Binding-site contacts:
Ligand atom C5 contacts residue VAL437 of chain 1.F at 3.6 Å (hydrophobic).
Ligand atom C8 contacts residue CYS436 of chain 1.F at 4.2 Å (hydrophobic).
Ligand atom O6 contacts residue SER202 of chain 1.F at 4.0 Å.
Ligand atom N2 contacts residue SER438 of chain 1.F at 3.7 Å.
Ligand atom C8 contacts residue ASN369 of chain 1.F at 3.8 Å.
Ligand atom O7 contacts residue VAL247 of chain 1.F at 3.6 Å.
Ligand atom C6 contacts residue NAG1 of chain 1.WA at 4.1 Å.
Ligand atom C8 contacts residue VAL437 of chain 1.F at 3.4 Å (hydrophobic).
Ligand atom O5 contacts residue VAL437 of chain 1.F at 4.2 Å.
Ligand atom O5 contacts residue NAG1 of chain 1.WA at 3.3 Å.
Ligand atom C8 contacts residue VAL247 of chain 1.F at 3.7 Å (hydrophobic).
Ligand atom C7 contacts residue ASN369 of chain 1.F at 4.4 Å.
Ligand atom C6 contacts residue GLU204 of chain 1.F at 4.2 Å.
Ligand atom O5 contacts residue ASN255 of chain 1.F at 2.4 Å (h-bond).
Ligand atom C2 contacts residue SER438 of chain 1.F at 4.4 Å.
Ligand atom C5 contacts residue ASN255 of chain 1.F at 3.8 Å.
Ligand atom C4 contacts residue ASN255 of chain 1.F at 4.3 Å.
Ligand atom C7 contacts residue SER438 of chain 1.F at 4.4 Å.
Ligand atom C5 contacts residue GLU204 of chain 1.F at 4.4 Å.
Ligand atom O3 contacts residue CYS436 of chain 1.F at 4.2 Å.
Ligand atom C5 contacts residue NAG1 of chain 1.WA at 4.0 Å.
Ligand atom C1 contacts residue NAG1 of chain 1.WA at 3.8 Å.
Ligand atom C3 contacts residue VAL437 of chain 1.F at 3.9 Å (hydrophobic).
Ligand atom C8 contacts residue SER438 of chain 1.F at 4.5 Å.
Ligand atom C3 contacts residue ASN255 of chain 1.F at 3.9 Å.
Ligand atom N2 contacts residue ASN255 of chain 1.F at 3.0 Å (h-bond).
Ligand atom C7 contacts residue ASN255 of chain 1.F at 3.3 Å.
Ligand atom C1 contacts residue SER438 of chain 1.F at 4.0 Å.
Ligand atom C1 contacts residue ASN255 of chain 1.F at 1.5 Å.
Ligand atom C2 contacts residue ASN255 of chain 1.F at 2.5 Å.
Ligand atom C1 contacts residue VAL437 of chain 1.F at 4.0 Å (hydrophobic).
Ligand atom C8 contacts residue LEU254 of chain 1.F at 3.7 Å (hydrophobic).
Ligand atom O6 contacts residue GLY371 of chain 1.F at 3.6 Å.
Ligand atom O7 contacts residue PRO205 of chain 1.F at 3.4 Å.
Ligand atom O7 contacts residue ASN255 of chain 1.F at 3.2 Å (h-bond).
Ligand atom C7 contacts residue VAL247 of chain 1.F at 4.1 Å (hydrophobic).
Ligand atom O4 contacts residue VAL437 of chain 1.F at 4.2 Å.
Ligand atom C4 contacts residue VAL437 of chain 1.F at 4.2 Å (hydrophobic).

This small molecule binds to this protein.
Small molecule (SMILES): CC(=O)N[C@H]1[C@H](O[C@H]2[C@H](O)[C@@H](NC(C)=O)CO[C@@H]2CO)O[C@H](CO)[C@@H](O[C@@H]2O[C@H](CO)[C@@H](O)[C@H](O[C@H]3O[C@H](CO)[C@@H](O)[C@H](O)[C@@H]3O)[C@@H]2O)[C@@H]1O

Sequence of chain 1.F:
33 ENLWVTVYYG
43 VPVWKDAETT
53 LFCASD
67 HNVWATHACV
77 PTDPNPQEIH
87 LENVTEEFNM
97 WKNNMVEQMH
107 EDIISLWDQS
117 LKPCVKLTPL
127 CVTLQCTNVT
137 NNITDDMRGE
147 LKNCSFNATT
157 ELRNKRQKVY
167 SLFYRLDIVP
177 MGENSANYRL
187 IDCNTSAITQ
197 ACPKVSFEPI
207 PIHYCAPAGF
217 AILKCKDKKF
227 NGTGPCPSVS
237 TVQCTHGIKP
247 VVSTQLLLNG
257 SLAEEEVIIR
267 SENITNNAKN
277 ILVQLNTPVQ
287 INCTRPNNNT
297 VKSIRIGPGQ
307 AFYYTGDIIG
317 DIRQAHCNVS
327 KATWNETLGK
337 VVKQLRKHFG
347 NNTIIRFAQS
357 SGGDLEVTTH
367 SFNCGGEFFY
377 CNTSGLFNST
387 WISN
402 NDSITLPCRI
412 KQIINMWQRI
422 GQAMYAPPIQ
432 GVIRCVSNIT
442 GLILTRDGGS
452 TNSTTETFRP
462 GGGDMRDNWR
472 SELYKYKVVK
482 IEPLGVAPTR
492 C